A small-molecule ligand and the protein it binds are described below.
Small molecule (SMILES): N[C@@H](CC(=O)O)C(=O)O

Sequence of chain 2.A:
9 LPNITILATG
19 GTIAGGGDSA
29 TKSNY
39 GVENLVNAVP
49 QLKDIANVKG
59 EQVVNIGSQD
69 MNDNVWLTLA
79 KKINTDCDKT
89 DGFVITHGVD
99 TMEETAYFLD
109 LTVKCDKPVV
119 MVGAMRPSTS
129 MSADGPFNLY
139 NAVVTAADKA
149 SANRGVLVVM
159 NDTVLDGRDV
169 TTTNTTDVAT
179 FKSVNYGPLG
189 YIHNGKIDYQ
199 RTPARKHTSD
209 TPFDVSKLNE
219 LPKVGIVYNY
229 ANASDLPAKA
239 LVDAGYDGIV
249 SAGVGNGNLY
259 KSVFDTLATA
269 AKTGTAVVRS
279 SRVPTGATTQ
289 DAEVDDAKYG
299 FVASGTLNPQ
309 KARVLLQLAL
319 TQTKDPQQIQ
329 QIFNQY

Sequence of chain 2.B:
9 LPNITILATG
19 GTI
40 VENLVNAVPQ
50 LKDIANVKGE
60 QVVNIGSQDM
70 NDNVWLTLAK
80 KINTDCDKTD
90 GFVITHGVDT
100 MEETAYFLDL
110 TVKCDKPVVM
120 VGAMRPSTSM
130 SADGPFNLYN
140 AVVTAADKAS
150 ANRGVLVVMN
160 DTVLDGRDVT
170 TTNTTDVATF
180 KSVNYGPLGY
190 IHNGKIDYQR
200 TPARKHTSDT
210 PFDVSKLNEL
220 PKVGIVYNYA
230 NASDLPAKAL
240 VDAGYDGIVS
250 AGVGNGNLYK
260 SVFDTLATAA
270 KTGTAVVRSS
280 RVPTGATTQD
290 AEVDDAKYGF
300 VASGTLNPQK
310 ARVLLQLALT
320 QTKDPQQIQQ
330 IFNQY

Binding-site contacts:
Ligand atom CB contacts residue VAL97 of chain 2.B at 4.1 Å (hydrophobic).
Ligand atom C contacts residue ASP98 of chain 2.B at 4.1 Å.
Ligand atom CA contacts residue GLU291 of chain 2.A at 3.4 Å.
Ligand atom CB contacts residue ASP98 of chain 2.B at 3.2 Å.
Ligand atom O contacts residue GLY65 of chain 2.B at 3.5 Å.
Ligand atom C contacts residue SER66 of chain 2.B at 3.5 Å.
Ligand atom N contacts residue GLN67 of chain 2.B at 3.1 Å (h-bond).
Ligand atom OXT contacts residue ASP98 of chain 2.B at 3.3 Å.
Ligand atom OD2 contacts residue GLY96 of chain 2.B at 3.4 Å.
Ligand atom O contacts residue SER66 of chain 2.B at 2.9 Å (h-bond).
Ligand atom C contacts residue GLN67 of chain 2.B at 3.8 Å.
Ligand atom OD2 contacts residue GLY19 of chain 2.B at 4.1 Å.
Ligand atom OD2 contacts residue ALA122 of chain 2.B at 3.6 Å.
Ligand atom CB contacts residue THR20 of chain 2.B at 3.3 Å.
Ligand atom O contacts residue GLY19 of chain 2.B at 3.1 Å.
Ligand atom CB contacts residue GLU291 of chain 2.A at 3.8 Å.
Ligand atom CA contacts residue THR20 of chain 2.B at 3.3 Å.
Ligand atom CG contacts residue ALA122 of chain 2.B at 3.7 Å (hydrophobic).
Ligand atom C contacts residue GLY96 of chain 2.B at 3.5 Å.
Ligand atom C contacts residue GLY19 of chain 2.B at 4.0 Å.
Ligand atom O contacts residue THR20 of chain 2.B at 3.9 Å.
Ligand atom N contacts residue ASP98 of chain 2.B at 3.0 Å (salt-bridge).
Ligand atom O contacts residue GLY96 of chain 2.B at 3.4 Å.
Ligand atom OD1 contacts residue THR20 of chain 2.B at 2.8 Å (h-bond).
Ligand atom OXT contacts residue VAL97 of chain 2.B at 3.3 Å (h-bond).
Ligand atom OD2 contacts residue VAL97 of chain 2.B at 3.0 Å (h-bond).
Ligand atom N contacts residue GLU291 of chain 2.A at 2.6 Å (salt-bridge).
Ligand atom O contacts residue GLN67 of chain 2.B at 4.0 Å.
Ligand atom OXT contacts residue SER66 of chain 2.B at 2.4 Å (h-bond).
Ligand atom OXT contacts residue GLY96 of chain 2.B at 3.2 Å.
Ligand atom C contacts residue VAL97 of chain 2.B at 3.9 Å (hydrophobic).
Ligand atom CA contacts residue ASP98 of chain 2.B at 3.9 Å.
Ligand atom OD1 contacts residue VAL97 of chain 2.B at 3.8 Å.
Ligand atom OXT contacts residue GLN67 of chain 2.B at 4.0 Å.
Ligand atom N contacts residue ASN256 of chain 2.A at 3.6 Å (h-bond).
Ligand atom CA contacts residue GLN67 of chain 2.B at 4.1 Å.
Ligand atom OD1 contacts residue ALA122 of chain 2.B at 3.0 Å (h-bond).
Ligand atom CG contacts residue VAL97 of chain 2.B at 3.6 Å (hydrophobic).
Ligand atom OD2 contacts residue THR20 of chain 2.B at 3.0 Å (h-bond).
Ligand atom CG contacts residue THR20 of chain 2.B at 2.7 Å.